A protein and the small-molecule ligand that binds it are described below.
Small molecule (SMILES): CCOC(=O)c1ccc(OCCCCC2CCN(c3ccc(C)nn3)CC2)cc1

Sequence of chain 18.B:
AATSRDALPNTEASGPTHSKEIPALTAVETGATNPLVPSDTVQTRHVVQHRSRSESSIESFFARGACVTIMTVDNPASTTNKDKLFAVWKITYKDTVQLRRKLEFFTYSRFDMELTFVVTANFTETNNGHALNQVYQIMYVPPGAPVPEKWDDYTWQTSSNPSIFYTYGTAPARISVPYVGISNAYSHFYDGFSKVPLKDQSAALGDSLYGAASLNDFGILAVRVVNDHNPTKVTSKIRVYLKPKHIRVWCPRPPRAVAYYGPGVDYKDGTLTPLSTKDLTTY

Sequence of chain 18.D:
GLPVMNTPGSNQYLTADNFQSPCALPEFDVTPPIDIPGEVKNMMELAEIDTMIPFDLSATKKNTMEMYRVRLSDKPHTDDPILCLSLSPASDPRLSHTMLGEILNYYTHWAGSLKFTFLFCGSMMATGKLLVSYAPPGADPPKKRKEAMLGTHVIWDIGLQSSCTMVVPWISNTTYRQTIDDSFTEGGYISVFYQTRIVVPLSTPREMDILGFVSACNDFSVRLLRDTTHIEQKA

Binding-site contacts:
Ligand atom O24 contacts residue TYR112 of chain 18.B at 3.8 Å.
Ligand atom C20 contacts residue PHE237 of chain 18.B at 3.4 Å (hydrophobic).
Ligand atom C1 contacts residue ILE157 of chain 18.B at 3.4 Å (hydrophobic).
Ligand atom C26 contacts residue LYS113 of chain 18.B at 3.7 Å.
Ligand atom O25 contacts residue THR111 of chain 18.B at 3.4 Å (h-bond).
Ligand atom C19 contacts residue PHE237 of chain 18.B at 3.5 Å (hydrophobic).
Ligand atom C3 contacts residue PRO181 of chain 18.B at 3.7 Å (hydrophobic).
Ligand atom C21 contacts residue PHE237 of chain 18.B at 3.7 Å (hydrophobic).
Ligand atom O16 contacts residue MET132 of chain 18.B at 3.6 Å.
Ligand atom C4 contacts residue ALA24 of chain 18.D at 3.5 Å (hydrophobic).
Ligand atom C13 contacts residue PHE237 of chain 18.B at 3.7 Å (hydrophobic).
Ligand atom C4 contacts residue ILE194 of chain 18.B at 3.8 Å (hydrophobic).
Ligand atom O25 contacts residue TYR112 of chain 18.B at 3.4 Å.
Ligand atom C7 contacts residue VAL196 of chain 18.B at 3.5 Å (hydrophobic).
Ligand atom C1 contacts residue ILE183 of chain 18.B at 3.5 Å (hydrophobic).
Ligand atom N6 contacts residue VAL196 of chain 18.B at 3.8 Å.
Ligand atom C12 contacts residue VAL199 of chain 18.B at 3.7 Å (hydrophobic).
Ligand atom C11 contacts residue LEU134 of chain 18.B at 3.8 Å (hydrophobic).
Ligand atom C8 contacts residue VAL196 of chain 18.B at 3.7 Å (hydrophobic).
Ligand atom C18 contacts residue PHE237 of chain 18.B at 3.8 Å (hydrophobic).
Ligand atom C21 contacts residue TYR112 of chain 18.B at 3.4 Å (hydrophobic).
Ligand atom C26 contacts residue THR111 of chain 18.B at 3.6 Å.
Ligand atom C3 contacts residue TYR159 of chain 18.B at 3.7 Å (hydrophobic).
Ligand atom C3 contacts residue ALA24 of chain 18.D at 3.5 Å (hydrophobic).
Ligand atom C13 contacts residue MET132 of chain 18.B at 3.8 Å (hydrophobic).
Ligand atom C14 contacts residue VAL199 of chain 18.B at 3.8 Å (hydrophobic).
Ligand atom C5 contacts residue ILE194 of chain 18.B at 3.8 Å (hydrophobic).
Ligand atom C14 contacts residue MET132 of chain 18.B at 3.5 Å (hydrophobic).
Ligand atom N4 contacts residue LEU240 of chain 18.B at 3.3 Å.
Ligand atom C4 contacts residue TYR159 of chain 18.B at 3.7 Å (hydrophobic).
Ligand atom C27 contacts residue ASP236 of chain 18.B at 3.6 Å.
Ligand atom C15 contacts residue MET132 of chain 18.B at 3.6 Å (hydrophobic).
Ligand atom C23 contacts residue PHE237 of chain 18.B at 3.8 Å (hydrophobic).
Ligand atom C10 contacts residue MET132 of chain 18.B at 3.7 Å (hydrophobic).
Ligand atom C5 contacts residue TYR159 of chain 18.B at 3.7 Å (hydrophobic).
Ligand atom N3 contacts residue LEU240 of chain 18.B at 3.4 Å.
Ligand atom C23 contacts residue TYR112 of chain 18.B at 3.3 Å (hydrophobic).
Ligand atom C8 contacts residue TYR159 of chain 18.B at 3.5 Å (hydrophobic).
Ligand atom C7 contacts residue TYR159 of chain 18.B at 3.7 Å (hydrophobic).
Ligand atom C20 contacts residue TYR112 of chain 18.B at 3.4 Å (hydrophobic).